Binding-site contacts:
Ligand atom C17 contacts residue ASP100 of chain 1.C at 3.4 Å.
Ligand atom C23 contacts residue LEU21 of chain 1.C at 3.5 Å (hydrophobic).
Ligand atom C13 contacts residue PHE96 of chain 1.C at 3.8 Å (hydrophobic).
Ligand atom N05 contacts residue ALA42 of chain 1.C at 3.8 Å.
Ligand atom N05 contacts residue MET97 of chain 1.C at 3.1 Å (h-bond).
Ligand atom C14 contacts residue MET97 of chain 1.C at 3.7 Å (hydrophobic).
Ligand atom C15 contacts residue THR99 of chain 1.C at 4.0 Å.
Ligand atom C22 contacts residue GLY22 of chain 1.C at 3.9 Å.
Ligand atom N18 contacts residue THR99 of chain 1.C at 4.0 Å.
Ligand atom N05 contacts residue PHE96 of chain 1.C at 4.0 Å.
Ligand atom N12 contacts residue LEU21 of chain 1.C at 3.8 Å.
Ligand atom C02 contacts residue PHE94 of chain 1.C at 3.9 Å (hydrophobic).
Ligand atom C14 contacts residue GLU98 of chain 1.C at 3.7 Å.
Ligand atom N21 contacts residue VAL29 of chain 1.C at 3.9 Å.
Ligand atom N12 contacts residue MET97 of chain 1.C at 2.8 Å (h-bond).
Ligand atom C01 contacts residue PHE94 of chain 1.C at 3.9 Å (hydrophobic).
Ligand atom C04 contacts residue LEU147 of chain 1.C at 4.0 Å (hydrophobic).
Ligand atom C11 contacts residue LEU21 of chain 1.C at 3.7 Å (hydrophobic).
Ligand atom N05 contacts residue ASP95 of chain 1.C at 4.0 Å.
Ligand atom C13 contacts residue LEU21 of chain 1.C at 4.0 Å (hydrophobic).
Ligand atom C04 contacts residue MET97 of chain 1.C at 3.7 Å (hydrophobic).
Ligand atom C04 contacts residue ALA42 of chain 1.C at 3.5 Å (hydrophobic).
Ligand atom C03 contacts residue ALA42 of chain 1.C at 3.8 Å (hydrophobic).
Ligand atom C03 contacts residue LEU147 of chain 1.C at 3.9 Å (hydrophobic).
Ligand atom C19 contacts residue GLU98 of chain 1.C at 3.6 Å.
Ligand atom C23 contacts residue GLY22 of chain 1.C at 3.9 Å.
Ligand atom C17 contacts residue THR99 of chain 1.C at 3.6 Å.
Ligand atom C13 contacts residue MET97 of chain 1.C at 3.3 Å (hydrophobic).
Ligand atom C16 contacts residue THR99 of chain 1.C at 3.5 Å.
Ligand atom C22 contacts residue VAL29 of chain 1.C at 4.0 Å (hydrophobic).
Ligand atom C15 contacts residue MET97 of chain 1.C at 3.8 Å (hydrophobic).
Ligand atom C16 contacts residue ASP100 of chain 1.C at 3.3 Å.
Ligand atom C22 contacts residue LEU21 of chain 1.C at 4.0 Å (hydrophobic).
Ligand atom C04 contacts residue ASP95 of chain 1.C at 3.3 Å.
Ligand atom N08 contacts residue VAL29 of chain 1.C at 3.8 Å.
Ligand atom N12 contacts residue PHE96 of chain 1.C at 3.6 Å.
Ligand atom C01 contacts residue LYS44 of chain 1.C at 3.6 Å.
Ligand atom C11 contacts residue MET97 of chain 1.C at 4.0 Å (hydrophobic).
Ligand atom N18 contacts residue GLU98 of chain 1.C at 3.9 Å.
Ligand atom C10 contacts residue LEU21 of chain 1.C at 4.0 Å (hydrophobic).

Sequence of chain 1.C:
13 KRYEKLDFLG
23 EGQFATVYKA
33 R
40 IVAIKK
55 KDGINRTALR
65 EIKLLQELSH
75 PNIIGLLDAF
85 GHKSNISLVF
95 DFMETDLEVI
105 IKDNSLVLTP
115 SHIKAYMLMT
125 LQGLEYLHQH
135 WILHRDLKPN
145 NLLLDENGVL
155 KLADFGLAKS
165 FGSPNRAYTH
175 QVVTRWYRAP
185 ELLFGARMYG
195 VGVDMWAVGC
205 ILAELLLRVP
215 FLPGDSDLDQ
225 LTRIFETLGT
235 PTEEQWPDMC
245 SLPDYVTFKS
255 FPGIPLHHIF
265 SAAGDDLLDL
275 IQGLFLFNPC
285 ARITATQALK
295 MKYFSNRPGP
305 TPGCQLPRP

This protein binds this small molecule.
Small molecule (SMILES): CCc1cnn2c(NCc3ccc[n+](O)c3)cc(N3CCCC[C@H]3CCO)nc12